Binding-site contacts:
Ligand atom C22 contacts residue LYS190 of chain 1.B at 3.6 Å.
Ligand atom O04 contacts residue HIS74 of chain 1.B at 3.2 Å (h-bond).
Ligand atom C12 contacts residue ALA181 of chain 1.B at 3.6 Å (hydrophobic).
Ligand atom C29 contacts residue PHE180 of chain 1.B at 3.6 Å (hydrophobic).
Ligand atom O01 contacts residue ZN1 of chain 1.E at 2.1 Å.
Ligand atom C14 contacts residue GLY198 of chain 1.B at 3.5 Å.
Ligand atom C24 contacts residue ILE189 of chain 1.B at 3.6 Å (hydrophobic).
Ligand atom C02 contacts residue THR179 of chain 1.B at 3.5 Å.
Ligand atom C10 contacts residue PHE180 of chain 1.B at 3.7 Å (hydrophobic).
Ligand atom O01 contacts residue THR179 of chain 1.B at 2.7 Å (h-bond).
Ligand atom C24 contacts residue GLY195 of chain 1.B at 3.6 Å.
Ligand atom C25 contacts residue HIS19 of chain 1.B at 3.8 Å.
Ligand atom O08 contacts residue HIS19 of chain 1.B at 3.3 Å.
Ligand atom C10 contacts residue THR179 of chain 1.B at 3.2 Å.
Ligand atom C05 contacts residue THR179 of chain 1.B at 3.6 Å.
Ligand atom C18 contacts residue SER199 of chain 1.B at 3.5 Å.
Ligand atom C02 contacts residue ASP230 of chain 1.B at 3.7 Å.
Ligand atom C02 contacts residue ZN1 of chain 1.E at 2.9 Å.
Ligand atom N06 contacts residue THR179 of chain 1.B at 2.9 Å (h-bond).
Ligand atom C18 contacts residue LEU200 of chain 1.B at 3.8 Å (hydrophobic).
Ligand atom O04 contacts residue ZN1 of chain 1.E at 2.3 Å.
Ligand atom O01 contacts residue HIS226 of chain 1.B at 3.0 Å (h-bond).
Ligand atom C16 contacts residue GLY198 of chain 1.B at 3.5 Å.
Ligand atom C09 contacts residue HIS19 of chain 1.B at 3.9 Å.
Ligand atom C17 contacts residue GLY198 of chain 1.B at 3.7 Å.
Ligand atom N03 contacts residue GLU73 of chain 1.B at 3.1 Å (salt-bridge).
Ligand atom C27 contacts residue ASP230 of chain 1.B at 3.5 Å.
Ligand atom O04 contacts residue ASP230 of chain 1.B at 3.0 Å (salt-bridge).
Ligand atom C15 contacts residue GLY198 of chain 1.B at 3.4 Å.
Ligand atom C29 contacts residue THR179 of chain 1.B at 3.4 Å.
Ligand atom N03 contacts residue ZN1 of chain 1.E at 2.9 Å.
Ligand atom N03 contacts residue SER59 of chain 1.B at 3.8 Å.
Ligand atom C07 contacts residue HIS19 of chain 1.B at 3.7 Å.
Ligand atom C13 contacts residue ALA181 of chain 1.B at 3.7 Å (hydrophobic).
Ligand atom C11 contacts residue THR203 of chain 1.B at 3.6 Å.
Ligand atom N03 contacts residue ASP230 of chain 1.B at 3.5 Å (salt-bridge).
Ligand atom O01 contacts residue HIS74 of chain 1.B at 3.4 Å (h-bond).
Ligand atom O01 contacts residue ASP230 of chain 1.B at 3.7 Å.
Ligand atom O04 contacts residue GLU73 of chain 1.B at 2.3 Å (salt-bridge).
Ligand atom O04 contacts residue DMS1 of chain 1.H at 3.6 Å.

This small molecule binds to this protein.
Small molecule (SMILES): CC[C@H](C)[C@H](NC(=O)c1ccc(C#CC#Cc2ccc(N)cc2)cc1)C(=O)NO

Sequence of chain 1.B:
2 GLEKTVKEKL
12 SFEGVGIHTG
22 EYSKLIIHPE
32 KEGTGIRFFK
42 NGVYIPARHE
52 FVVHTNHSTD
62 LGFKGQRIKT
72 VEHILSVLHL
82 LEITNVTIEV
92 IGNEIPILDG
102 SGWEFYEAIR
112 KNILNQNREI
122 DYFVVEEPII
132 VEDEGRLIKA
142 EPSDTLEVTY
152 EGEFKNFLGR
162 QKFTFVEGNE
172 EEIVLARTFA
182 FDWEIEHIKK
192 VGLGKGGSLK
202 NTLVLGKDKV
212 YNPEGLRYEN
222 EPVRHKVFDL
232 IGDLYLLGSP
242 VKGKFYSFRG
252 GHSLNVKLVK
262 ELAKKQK